A protein and the small-molecule ligand that binds it are described below.
Small molecule (SMILES): CC(=O)N[C@@H]1[C@@H](O)[C@H](O)[C@@H](CO)O[C@H]1O

Binding-site contacts:
Ligand atom O7 contacts residue ASN203 of chain 1.C at 2.9 Å (h-bond).
Ligand atom C1 contacts residue THR205 of chain 1.C at 3.8 Å.
Ligand atom N2 contacts residue ASN203 of chain 1.C at 3.5 Å (h-bond).
Ligand atom C1 contacts residue ASN203 of chain 1.C at 3.4 Å.
Ligand atom N2 contacts residue THR205 of chain 1.C at 3.5 Å.
Ligand atom C2 contacts residue ASN203 of chain 1.C at 3.4 Å.
Ligand atom O5 contacts residue ASN203 of chain 1.C at 4.0 Å.
Ligand atom C2 contacts residue THR205 of chain 1.C at 4.3 Å.
Ligand atom C7 contacts residue ASN203 of chain 1.C at 3.1 Å.
Ligand atom C7 contacts residue THR205 of chain 1.C at 4.1 Å.
Ligand atom C8 contacts residue ASN203 of chain 1.C at 3.5 Å.
Ligand atom C8 contacts residue THR205 of chain 1.C at 4.0 Å.

Sequence of chain 1.C:
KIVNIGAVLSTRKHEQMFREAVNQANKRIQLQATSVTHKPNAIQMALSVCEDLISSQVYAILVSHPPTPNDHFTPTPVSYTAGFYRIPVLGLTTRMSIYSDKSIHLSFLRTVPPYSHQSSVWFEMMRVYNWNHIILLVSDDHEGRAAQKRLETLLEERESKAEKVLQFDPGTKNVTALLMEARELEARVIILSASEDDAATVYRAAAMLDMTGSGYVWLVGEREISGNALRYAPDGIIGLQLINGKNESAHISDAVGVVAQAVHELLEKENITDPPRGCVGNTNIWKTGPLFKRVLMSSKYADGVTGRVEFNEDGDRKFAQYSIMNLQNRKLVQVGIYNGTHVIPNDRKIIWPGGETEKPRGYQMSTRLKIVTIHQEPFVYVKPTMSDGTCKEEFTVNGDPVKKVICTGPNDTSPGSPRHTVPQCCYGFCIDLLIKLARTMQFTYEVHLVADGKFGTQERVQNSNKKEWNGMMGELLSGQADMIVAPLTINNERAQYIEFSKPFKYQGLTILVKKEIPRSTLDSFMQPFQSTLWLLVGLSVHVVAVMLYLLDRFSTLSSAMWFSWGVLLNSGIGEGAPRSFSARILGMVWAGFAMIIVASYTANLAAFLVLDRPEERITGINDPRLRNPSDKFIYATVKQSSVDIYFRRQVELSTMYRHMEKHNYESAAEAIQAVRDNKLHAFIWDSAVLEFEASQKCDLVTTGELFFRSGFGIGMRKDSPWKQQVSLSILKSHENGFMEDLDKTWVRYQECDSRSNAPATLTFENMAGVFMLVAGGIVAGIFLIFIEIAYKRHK